Sequence of chain 1.A:
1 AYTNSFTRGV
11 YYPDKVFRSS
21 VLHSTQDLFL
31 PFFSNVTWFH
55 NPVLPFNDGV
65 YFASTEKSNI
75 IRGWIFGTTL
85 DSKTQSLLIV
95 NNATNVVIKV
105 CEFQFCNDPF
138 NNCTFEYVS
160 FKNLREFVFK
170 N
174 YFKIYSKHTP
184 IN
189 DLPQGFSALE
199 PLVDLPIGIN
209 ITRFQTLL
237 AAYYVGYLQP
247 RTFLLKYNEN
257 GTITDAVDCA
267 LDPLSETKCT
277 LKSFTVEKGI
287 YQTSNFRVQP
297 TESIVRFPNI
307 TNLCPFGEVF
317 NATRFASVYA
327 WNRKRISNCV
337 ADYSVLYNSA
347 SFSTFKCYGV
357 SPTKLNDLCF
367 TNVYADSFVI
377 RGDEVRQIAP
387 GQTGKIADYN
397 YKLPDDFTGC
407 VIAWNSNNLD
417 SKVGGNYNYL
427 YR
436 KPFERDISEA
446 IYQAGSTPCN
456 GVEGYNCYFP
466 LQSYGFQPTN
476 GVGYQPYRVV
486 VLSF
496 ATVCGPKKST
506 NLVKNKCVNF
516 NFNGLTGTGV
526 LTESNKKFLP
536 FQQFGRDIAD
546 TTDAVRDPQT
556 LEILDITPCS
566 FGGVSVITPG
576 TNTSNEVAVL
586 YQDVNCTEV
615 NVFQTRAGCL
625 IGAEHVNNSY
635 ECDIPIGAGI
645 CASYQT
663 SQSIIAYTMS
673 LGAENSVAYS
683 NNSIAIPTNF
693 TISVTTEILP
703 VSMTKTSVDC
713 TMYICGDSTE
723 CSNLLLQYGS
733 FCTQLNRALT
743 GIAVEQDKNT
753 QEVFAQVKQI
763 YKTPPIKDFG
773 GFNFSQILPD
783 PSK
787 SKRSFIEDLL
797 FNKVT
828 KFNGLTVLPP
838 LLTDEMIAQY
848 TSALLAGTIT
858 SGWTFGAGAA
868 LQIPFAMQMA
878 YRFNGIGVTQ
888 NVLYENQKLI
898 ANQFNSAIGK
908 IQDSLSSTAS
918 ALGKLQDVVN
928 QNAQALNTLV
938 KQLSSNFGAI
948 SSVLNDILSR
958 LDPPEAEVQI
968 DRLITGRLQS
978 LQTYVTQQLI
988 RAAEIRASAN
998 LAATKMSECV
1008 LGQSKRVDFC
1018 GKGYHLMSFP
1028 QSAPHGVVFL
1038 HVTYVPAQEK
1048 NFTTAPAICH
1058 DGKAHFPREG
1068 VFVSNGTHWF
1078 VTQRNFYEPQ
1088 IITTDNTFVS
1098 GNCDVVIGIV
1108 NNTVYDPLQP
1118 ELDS

Binding-site contacts:
Ligand atom N2 contacts residue ASN590 of chain 1.A at 3.0 Å (h-bond).
Ligand atom C4 contacts residue ASN590 of chain 1.A at 4.2 Å.
Ligand atom O7 contacts residue ASN590 of chain 1.A at 3.9 Å.
Ligand atom O5 contacts residue THR592 of chain 1.A at 3.5 Å (h-bond).
Ligand atom C6 contacts residue THR592 of chain 1.A at 4.0 Å.
Ligand atom C7 contacts residue ASN590 of chain 1.A at 3.7 Å.
Ligand atom C8 contacts residue GLN618 of chain 1.A at 4.4 Å.
Ligand atom C5 contacts residue ASN590 of chain 1.A at 3.7 Å.
Ligand atom C1 contacts residue ASN590 of chain 1.A at 1.4 Å.
Ligand atom C2 contacts residue ASN590 of chain 1.A at 2.5 Å.
Ligand atom O5 contacts residue ASN590 of chain 1.A at 2.3 Å (h-bond).
Ligand atom C3 contacts residue ASN590 of chain 1.A at 3.8 Å.
Ligand atom C1 contacts residue THR592 of chain 1.A at 4.1 Å.
Ligand atom C5 contacts residue THR592 of chain 1.A at 3.9 Å.

This protein binds this small molecule.
Small molecule (SMILES): CC(=O)N[C@@H]1[C@@H](O)[C@H](O)[C@@H](CO)O[C@H]1O